The small molecule below binds the protein below.
Small molecule (SMILES): CCCCCCCCCCCC[N+](C)(C)CCCS(=O)(=O)O

Sequence of chain 16.A:
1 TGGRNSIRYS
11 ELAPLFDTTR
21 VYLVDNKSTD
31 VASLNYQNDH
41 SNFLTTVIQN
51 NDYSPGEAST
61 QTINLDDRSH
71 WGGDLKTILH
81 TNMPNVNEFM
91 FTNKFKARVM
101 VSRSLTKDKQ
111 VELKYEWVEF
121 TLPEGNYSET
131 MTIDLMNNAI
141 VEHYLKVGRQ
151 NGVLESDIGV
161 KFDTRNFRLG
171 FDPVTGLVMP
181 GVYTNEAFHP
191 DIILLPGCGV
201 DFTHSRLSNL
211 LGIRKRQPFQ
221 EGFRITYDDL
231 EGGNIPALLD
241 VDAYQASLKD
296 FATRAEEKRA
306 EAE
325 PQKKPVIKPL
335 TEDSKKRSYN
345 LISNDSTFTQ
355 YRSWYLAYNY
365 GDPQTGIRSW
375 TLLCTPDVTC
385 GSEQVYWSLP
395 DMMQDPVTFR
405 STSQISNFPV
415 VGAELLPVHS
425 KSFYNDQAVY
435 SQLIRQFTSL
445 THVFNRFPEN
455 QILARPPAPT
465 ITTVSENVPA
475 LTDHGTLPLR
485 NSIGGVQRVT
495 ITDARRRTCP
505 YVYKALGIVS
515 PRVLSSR

Binding-site contacts:
Ligand atom C3 contacts residue TRP117 of chain 16.A at 3.5 Å (hydrophobic).
Ligand atom O3S contacts residue THR226 of chain 16.A at 4.0 Å.
Ligand atom S1 contacts residue ARG98 of chain 16.A at 4.4 Å.
Ligand atom C15 contacts residue TRP117 of chain 16.A at 4.2 Å (hydrophobic).
Ligand atom C1 contacts residue ARG98 of chain 16.A at 3.2 Å.
Ligand atom C16 contacts residue TRP117 of chain 16.A at 3.7 Å (hydrophobic).
Ligand atom O1S contacts residue THR226 of chain 16.A at 4.3 Å.
Ligand atom C16 contacts residue ARG224 of chain 16.A at 4.0 Å.
Ligand atom C3 contacts residue ARG98 of chain 16.A at 3.2 Å.
Ligand atom O1S contacts residue ARG98 of chain 16.A at 3.6 Å.
Ligand atom C2 contacts residue ARG224 of chain 16.A at 3.8 Å.
Ligand atom N1 contacts residue TRP117 of chain 16.A at 4.1 Å.
Ligand atom C1 contacts residue ARG224 of chain 16.A at 3.8 Å.
Ligand atom C3 contacts residue ARG224 of chain 16.A at 3.5 Å.
Ligand atom N1 contacts residue ARG98 of chain 16.A at 4.3 Å.
Ligand atom O1S contacts residue ASP228 of chain 16.A at 3.6 Å.
Ligand atom C15 contacts residue ARG224 of chain 16.A at 3.3 Å.
Ligand atom C14 contacts residue ARG224 of chain 16.A at 4.5 Å.
Ligand atom C2 contacts residue ARG98 of chain 16.A at 3.4 Å.
Ligand atom C13 contacts residue ARG224 of chain 16.A at 4.1 Å.
Ligand atom N1 contacts residue ARG224 of chain 16.A at 4.2 Å.